Binding-site contacts:
Ligand atom O7 contacts residue LYS450 of chain 1.A at 3.0 Å (salt-bridge).
Ligand atom C1 contacts residue ASP510 of chain 1.A at 3.9 Å.
Ligand atom C8 contacts residue ASN485 of chain 1.A at 4.2 Å.
Ligand atom C1 contacts residue SER463 of chain 1.A at 4.2 Å.
Ligand atom C8 contacts residue CYS453 of chain 1.A at 3.8 Å (hydrophobic).
Ligand atom C1 contacts residue ASP461 of chain 1.A at 3.9 Å.
Ligand atom O5 contacts residue ASN485 of chain 1.A at 2.3 Å (h-bond).
Ligand atom C6 contacts residue LEU464 of chain 1.A at 4.0 Å (hydrophobic).
Ligand atom C2 contacts residue ASP461 of chain 1.A at 4.3 Å.
Ligand atom C1 contacts residue SER487 of chain 1.A at 4.0 Å.
Ligand atom O6 contacts residue SER400 of chain 1.A at 4.0 Å.
Ligand atom C7 contacts residue ASP510 of chain 1.A at 3.7 Å.
Ligand atom O5 contacts residue SER463 of chain 1.A at 3.2 Å (h-bond).
Ligand atom C8 contacts residue LEU464 of chain 1.A at 4.2 Å (hydrophobic).
Ligand atom O6 contacts residue SER463 of chain 1.A at 3.4 Å (h-bond).
Ligand atom C6 contacts residue SER463 of chain 1.A at 3.6 Å.
Ligand atom N2 contacts residue LYS450 of chain 1.A at 3.9 Å.
Ligand atom C5 contacts residue ASN485 of chain 1.A at 3.6 Å.
Ligand atom C4 contacts residue ASN485 of chain 1.A at 4.2 Å.
Ligand atom C5 contacts residue SER487 of chain 1.A at 4.0 Å.
Ligand atom C8 contacts residue LYS450 of chain 1.A at 4.0 Å.
Ligand atom O6 contacts residue LEU464 of chain 1.A at 3.9 Å.
Ligand atom O7 contacts residue ILE449 of chain 1.A at 3.7 Å.
Ligand atom C2 contacts residue ASP510 of chain 1.A at 3.9 Å.
Ligand atom C8 contacts residue TYR508 of chain 1.A at 3.7 Å (hydrophobic).
Ligand atom N2 contacts residue ASN485 of chain 1.A at 2.9 Å (h-bond).
Ligand atom O7 contacts residue ASN485 of chain 1.A at 3.7 Å.
Ligand atom C3 contacts residue ASN485 of chain 1.A at 3.8 Å.
Ligand atom C1 contacts residue ASN485 of chain 1.A at 1.4 Å.
Ligand atom C2 contacts residue ASN485 of chain 1.A at 2.4 Å.
Ligand atom O3 contacts residue LYS450 of chain 1.A at 3.8 Å.
Ligand atom C3 contacts residue ASP510 of chain 1.A at 4.2 Å.
Ligand atom N2 contacts residue ASP510 of chain 1.A at 2.9 Å (salt-bridge).
Ligand atom O5 contacts residue SER487 of chain 1.A at 3.9 Å.
Ligand atom C8 contacts residue ASP510 of chain 1.A at 3.5 Å.
Ligand atom C7 contacts residue LYS450 of chain 1.A at 3.9 Å.
Ligand atom C7 contacts residue ASN485 of chain 1.A at 3.4 Å.
Ligand atom O5 contacts residue ASP461 of chain 1.A at 4.0 Å.
Ligand atom C5 contacts residue SER463 of chain 1.A at 4.0 Å.
Ligand atom O7 contacts residue ASP461 of chain 1.A at 4.3 Å.

The protein below binds the small molecule below.
Small molecule (SMILES): CC(=O)N[C@H]1[C@H](O[C@H]2[C@H](O)[C@@H](NC(C)=O)CO[C@@H]2CO)O[C@H](CO)[C@@H](O[C@@H]2O[C@H](CO)[C@@H](O)[C@H](O)[C@@H]2O)[C@@H]1O

Sequence of chain 1.A:
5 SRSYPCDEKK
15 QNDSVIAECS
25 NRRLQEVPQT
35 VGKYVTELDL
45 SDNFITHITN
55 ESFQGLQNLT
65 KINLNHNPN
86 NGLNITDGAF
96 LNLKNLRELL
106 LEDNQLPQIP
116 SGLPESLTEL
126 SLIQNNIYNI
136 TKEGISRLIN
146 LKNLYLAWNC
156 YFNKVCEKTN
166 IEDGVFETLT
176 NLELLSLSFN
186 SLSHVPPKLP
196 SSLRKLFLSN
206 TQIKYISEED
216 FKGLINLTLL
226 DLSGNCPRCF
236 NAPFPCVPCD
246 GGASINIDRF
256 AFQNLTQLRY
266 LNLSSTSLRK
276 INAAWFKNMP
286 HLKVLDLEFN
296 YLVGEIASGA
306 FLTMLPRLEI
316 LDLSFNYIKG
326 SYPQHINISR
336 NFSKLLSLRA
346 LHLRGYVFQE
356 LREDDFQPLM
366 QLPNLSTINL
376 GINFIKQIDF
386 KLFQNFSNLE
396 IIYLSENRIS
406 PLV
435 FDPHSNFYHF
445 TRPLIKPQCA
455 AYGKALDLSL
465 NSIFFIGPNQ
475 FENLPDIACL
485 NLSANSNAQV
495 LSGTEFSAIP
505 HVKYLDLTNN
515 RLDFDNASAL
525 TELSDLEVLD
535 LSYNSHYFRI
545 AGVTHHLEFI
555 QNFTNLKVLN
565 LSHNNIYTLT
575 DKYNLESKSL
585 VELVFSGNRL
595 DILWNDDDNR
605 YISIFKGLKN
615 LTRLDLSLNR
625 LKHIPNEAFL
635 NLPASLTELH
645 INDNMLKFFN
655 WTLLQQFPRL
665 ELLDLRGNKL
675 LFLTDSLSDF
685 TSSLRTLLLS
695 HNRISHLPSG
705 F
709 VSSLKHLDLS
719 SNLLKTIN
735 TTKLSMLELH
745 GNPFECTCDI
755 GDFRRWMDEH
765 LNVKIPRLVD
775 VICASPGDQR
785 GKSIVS